The small molecule below binds the protein below.
Small molecule (SMILES): NCCCN(CC[C@H](N)C(=O)O)C[C@H]1O[C@@H](n2cnc3c(N)ncnc32)[C@H](O)[C@@H]1O

Sequence of chain 1.A:
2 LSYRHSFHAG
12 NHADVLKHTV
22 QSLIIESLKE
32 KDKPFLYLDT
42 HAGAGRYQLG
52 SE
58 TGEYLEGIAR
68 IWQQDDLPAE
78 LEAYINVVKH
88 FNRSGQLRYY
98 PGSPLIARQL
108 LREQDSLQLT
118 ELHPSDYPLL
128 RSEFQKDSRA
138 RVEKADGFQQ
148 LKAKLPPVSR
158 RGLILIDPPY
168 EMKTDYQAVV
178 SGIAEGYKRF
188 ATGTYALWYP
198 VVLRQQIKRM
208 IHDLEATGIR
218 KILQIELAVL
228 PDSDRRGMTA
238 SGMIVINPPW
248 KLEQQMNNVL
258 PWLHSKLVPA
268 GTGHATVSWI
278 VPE

Binding-site contacts:
Ligand atom C15 contacts residue HIS42 of chain 1.A at 3.7 Å.
Ligand atom C1 contacts residue ASP164 of chain 1.A at 3.3 Å.
Ligand atom C1 contacts residue PRO165 of chain 1.A at 3.5 Å (hydrophobic).
Ligand atom N8 contacts residue LEU119 of chain 1.A at 3.5 Å (h-bond).
Ligand atom N7 contacts residue ALA142 of chain 1.A at 3.6 Å.
Ligand atom O5 contacts residue GLU118 of chain 1.A at 3.3 Å (salt-bridge).
Ligand atom O2 contacts residue HIS19 of chain 1.A at 3.2 Å (h-bond).
Ligand atom C13 contacts residue GLU118 of chain 1.A at 3.4 Å.
Ligand atom C2 contacts residue A2 of chain 1.B at 2.5 Å.
Ligand atom C3 contacts residue A2 of chain 1.B at 2.9 Å.
Ligand atom N3 contacts residue SER100 of chain 1.A at 3.2 Å (h-bond).
Ligand atom C16 contacts residue LEU119 of chain 1.A at 3.5 Å (hydrophobic).
Ligand atom O3 contacts residue HIS42 of chain 1.A at 3.4 Å.
Ligand atom N3 contacts residue ALA43 of chain 1.A at 3.3 Å (h-bond).
Ligand atom C1 contacts residue LYS18 of chain 1.A at 3.7 Å.
Ligand atom C14 contacts residue GLU118 of chain 1.A at 3.6 Å.
Ligand atom N7 contacts residue GLY144 of chain 1.A at 3.3 Å (h-bond).
Ligand atom C4 contacts residue HIS42 of chain 1.A at 3.4 Å.
Ligand atom C12 contacts residue GLU118 of chain 1.A at 3.7 Å.
Ligand atom O4 contacts residue GLU118 of chain 1.A at 3.1 Å (salt-bridge).
Ligand atom N3 contacts residue HIS42 of chain 1.A at 2.7 Å (h-bond).
Ligand atom C5 contacts residue ALA43 of chain 1.A at 3.5 Å (hydrophobic).
Ligand atom C10 contacts residue ASP164 of chain 1.A at 3.5 Å.
Ligand atom C16 contacts residue THR41 of chain 1.A at 3.2 Å.
Ligand atom O2 contacts residue SER100 of chain 1.A at 2.9 Å (h-bond).
Ligand atom C1 contacts residue TRP195 of chain 1.A at 3.5 Å (hydrophobic).
Ligand atom N6 contacts residue ASP143 of chain 1.A at 2.9 Å (salt-bridge).
Ligand atom C9 contacts residue HIS42 of chain 1.A at 3.4 Å.
Ligand atom O3 contacts residue GLU118 of chain 1.A at 3.6 Å.
Ligand atom C1 contacts residue A2 of chain 1.B at 1.5 Å.
Ligand atom N3 contacts residue ASP164 of chain 1.A at 3.5 Å (salt-bridge).
Ligand atom C16 contacts residue ALA142 of chain 1.A at 3.7 Å (hydrophobic).
Ligand atom C11 contacts residue SER100 of chain 1.A at 3.6 Å.
Ligand atom O4 contacts residue HIS120 of chain 1.A at 3.5 Å.
Ligand atom O2 contacts residue ASP164 of chain 1.A at 3.5 Å (salt-bridge).
Ligand atom C2 contacts residue PRO165 of chain 1.A at 3.6 Å (hydrophobic).
Ligand atom N5 contacts residue HIS42 of chain 1.A at 3.7 Å.
Ligand atom C2 contacts residue ASP164 of chain 1.A at 3.1 Å.
Ligand atom O5 contacts residue ASP123 of chain 1.A at 3.2 Å (salt-bridge).
Ligand atom C17 contacts residue HIS42 of chain 1.A at 3.5 Å.